Sequence of chain 1.A:
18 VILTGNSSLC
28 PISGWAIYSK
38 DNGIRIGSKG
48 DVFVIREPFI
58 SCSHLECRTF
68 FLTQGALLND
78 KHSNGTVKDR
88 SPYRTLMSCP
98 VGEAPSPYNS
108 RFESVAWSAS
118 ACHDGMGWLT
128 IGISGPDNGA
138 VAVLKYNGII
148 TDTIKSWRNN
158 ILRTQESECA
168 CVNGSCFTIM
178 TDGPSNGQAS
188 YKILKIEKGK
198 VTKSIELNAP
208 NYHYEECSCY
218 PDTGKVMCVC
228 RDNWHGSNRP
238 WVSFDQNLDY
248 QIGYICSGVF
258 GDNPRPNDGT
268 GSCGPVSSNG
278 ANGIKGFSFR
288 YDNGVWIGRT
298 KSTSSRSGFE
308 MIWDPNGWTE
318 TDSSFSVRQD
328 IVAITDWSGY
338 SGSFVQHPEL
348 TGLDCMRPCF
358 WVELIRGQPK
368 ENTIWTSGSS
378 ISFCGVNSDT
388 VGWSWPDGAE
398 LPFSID

The protein below binds the small molecule below.
Small molecule (SMILES): CC(=O)N[C@@H]1[C@@H](O)[C@H](O)[C@@H](CO)O[C@H]1O

Binding-site contacts:
Ligand atom O5 contacts residue ASN81 of chain 1.A at 2.4 Å (h-bond).
Ligand atom C2 contacts residue ASN81 of chain 1.A at 2.5 Å.
Ligand atom O6 contacts residue THR83 of chain 1.A at 4.0 Å.
Ligand atom O7 contacts residue ASN81 of chain 1.A at 3.1 Å (h-bond).
Ligand atom C8 contacts residue ILE371 of chain 1.A at 4.5 Å (hydrophobic).
Ligand atom C7 contacts residue ASN81 of chain 1.A at 3.3 Å.
Ligand atom C1 contacts residue ASN81 of chain 1.A at 1.5 Å.
Ligand atom C4 contacts residue ASN81 of chain 1.A at 4.2 Å.
Ligand atom C5 contacts residue THR83 of chain 1.A at 3.5 Å.
Ligand atom O5 contacts residue THR83 of chain 1.A at 2.8 Å (h-bond).
Ligand atom C6 contacts residue THR83 of chain 1.A at 3.5 Å.
Ligand atom C5 contacts residue ASN81 of chain 1.A at 3.8 Å.
Ligand atom C1 contacts residue THR83 of chain 1.A at 3.7 Å.
Ligand atom N2 contacts residue ASN81 of chain 1.A at 3.0 Å (h-bond).
Ligand atom C3 contacts residue ASN81 of chain 1.A at 3.8 Å.